Binding-site contacts:
Ligand atom C8 contacts residue ASN100 of chain 1.A at 4.3 Å.
Ligand atom C7 contacts residue ASN100 of chain 1.A at 3.1 Å.
Ligand atom O5 contacts residue ASN100 of chain 1.A at 2.4 Å (h-bond).
Ligand atom C3 contacts residue ASN100 of chain 1.A at 3.8 Å.
Ligand atom C8 contacts residue PRO98 of chain 1.A at 4.2 Å (hydrophobic).
Ligand atom N2 contacts residue ASN100 of chain 1.A at 2.9 Å (h-bond).
Ligand atom C1 contacts residue ASN100 of chain 1.A at 1.4 Å.
Ligand atom C5 contacts residue ASN100 of chain 1.A at 3.7 Å.
Ligand atom O7 contacts residue ASN100 of chain 1.A at 2.9 Å (h-bond).
Ligand atom O5 contacts residue SER102 of chain 1.A at 4.1 Å.
Ligand atom C2 contacts residue ASN100 of chain 1.A at 2.5 Å.
Ligand atom C4 contacts residue ASN100 of chain 1.A at 4.2 Å.
Ligand atom O7 contacts residue TRP103 of chain 1.A at 4.2 Å.

Sequence of chain 1.A:
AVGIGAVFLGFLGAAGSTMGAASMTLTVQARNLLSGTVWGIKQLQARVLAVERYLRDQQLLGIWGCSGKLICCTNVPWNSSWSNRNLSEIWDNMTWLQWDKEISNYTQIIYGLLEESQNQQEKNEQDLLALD

The small molecule below binds the protein below.
Small molecule (SMILES): CC(=O)N[C@@H]1[C@@H](O)[C@H](O)[C@@H](CO)O[C@H]1O